Sequence of chain 1.E:
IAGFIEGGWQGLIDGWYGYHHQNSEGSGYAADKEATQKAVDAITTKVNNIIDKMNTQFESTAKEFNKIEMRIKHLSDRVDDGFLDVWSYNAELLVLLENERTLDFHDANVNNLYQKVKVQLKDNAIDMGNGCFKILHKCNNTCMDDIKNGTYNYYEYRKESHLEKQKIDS

Binding-site contacts:
Ligand atom N2 contacts residue ASN145 of chain 1.E at 2.9 Å (h-bond).
Ligand atom O5 contacts residue TYR162 of chain 1.E at 3.9 Å.
Ligand atom O6 contacts residue TYR162 of chain 1.E at 4.4 Å.
Ligand atom C8 contacts residue GLU161 of chain 1.E at 4.0 Å.
Ligand atom C2 contacts residue ASN145 of chain 1.E at 2.0 Å.
Ligand atom C8 contacts residue ASP151 of chain 1.E at 4.2 Å.
Ligand atom C8 contacts residue TYR162 of chain 1.E at 4.0 Å (hydrophobic).
Ligand atom O3 contacts residue ASN145 of chain 1.E at 3.5 Å (h-bond).
Ligand atom C5 contacts residue TYR162 of chain 1.E at 3.8 Å (hydrophobic).
Ligand atom C1 contacts residue ASN145 of chain 1.E at 1.4 Å.
Ligand atom O5 contacts residue ASN145 of chain 1.E at 2.4 Å (h-bond).
Ligand atom N2 contacts residue GLU161 of chain 1.E at 3.1 Å (salt-bridge).
Ligand atom C8 contacts residue ASN145 of chain 1.E at 4.3 Å.
Ligand atom C1 contacts residue THR147 of chain 1.E at 3.2 Å.
Ligand atom C7 contacts residue THR147 of chain 1.E at 4.5 Å.
Ligand atom C7 contacts residue ASN145 of chain 1.E at 3.5 Å.
Ligand atom C3 contacts residue ASN145 of chain 1.E at 3.2 Å.
Ligand atom N2 contacts residue THR147 of chain 1.E at 3.8 Å.
Ligand atom C7 contacts residue GLU161 of chain 1.E at 3.8 Å.
Ligand atom O7 contacts residue ASN145 of chain 1.E at 3.8 Å.
Ligand atom C6 contacts residue GLU161 of chain 1.E at 4.1 Å.
Ligand atom C3 contacts residue GLU161 of chain 1.E at 4.1 Å.
Ligand atom C2 contacts residue THR147 of chain 1.E at 4.1 Å.
Ligand atom O5 contacts residue THR147 of chain 1.E at 4.2 Å.
Ligand atom C2 contacts residue GLU161 of chain 1.E at 4.1 Å.
Ligand atom C5 contacts residue ASN145 of chain 1.E at 3.6 Å.
Ligand atom C8 contacts residue THR147 of chain 1.E at 3.8 Å.
Ligand atom C6 contacts residue TYR162 of chain 1.E at 3.5 Å (hydrophobic).
Ligand atom C4 contacts residue ASN145 of chain 1.E at 4.0 Å.

The small molecule below binds the protein below.
Small molecule (SMILES): CC(=O)N[C@H]1[C@H](O[C@H]2[C@H](O)[C@@H](NC(C)=O)CO[C@@H]2CO)O[C@H](CO)[C@@H](O)[C@@H]1O